Sequence of chain 1.G:
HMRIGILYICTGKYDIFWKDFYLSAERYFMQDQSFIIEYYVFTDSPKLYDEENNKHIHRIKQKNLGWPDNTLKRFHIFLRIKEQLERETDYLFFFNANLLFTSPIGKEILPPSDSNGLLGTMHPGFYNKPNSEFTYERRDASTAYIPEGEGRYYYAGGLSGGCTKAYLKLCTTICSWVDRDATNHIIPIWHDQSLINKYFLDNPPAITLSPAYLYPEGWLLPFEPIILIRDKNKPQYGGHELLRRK

Binding-site contacts:
Ligand atom PA contacts residue LYS233 of chain 1.G at 2.9 Å.
Ligand atom O2B contacts residue ARG245 of chain 1.G at 3.4 Å (salt-bridge).
Ligand atom O2 contacts residue THR12 of chain 1.G at 2.7 Å (h-bond).
Ligand atom O3' contacts residue GLY158 of chain 1.G at 3.0 Å.
Ligand atom PA contacts residue ARG245 of chain 1.G at 3.6 Å.
Ligand atom O3B contacts residue ALA98 of chain 1.G at 2.9 Å (h-bond).
Ligand atom O3' contacts residue GLY159 of chain 1.G at 3.0 Å (h-bond).
Ligand atom O1A contacts residue ARG245 of chain 1.G at 3.2 Å (salt-bridge).
Ligand atom O1B contacts residue LYS233 of chain 1.G at 3.4 Å (salt-bridge).
Ligand atom O3B contacts residue ASN97 of chain 1.G at 2.1 Å (h-bond).
Ligand atom O3' contacts residue ARG75 of chain 1.G at 3.3 Å (salt-bridge).
Ligand atom O1A contacts residue TYR15 of chain 1.G at 2.6 Å (h-bond).
Ligand atom C3B contacts residue ASN97 of chain 1.G at 2.9 Å.
Ligand atom C5 contacts residue TYR15 of chain 1.G at 3.5 Å (hydrophobic).
Ligand atom C1' contacts residue GLN194 of chain 1.G at 3.3 Å.
Ligand atom PB contacts residue LYS233 of chain 1.G at 3.4 Å.
Ligand atom O2A contacts residue TRP68 of chain 1.G at 3.4 Å.
Ligand atom O6' contacts residue GLN194 of chain 1.G at 3.6 Å.
Ligand atom N3 contacts residue THR12 of chain 1.G at 2.8 Å (h-bond).
Ligand atom O2' contacts residue ALA98 of chain 1.G at 3.2 Å.
Ligand atom O5' contacts residue GLN194 of chain 1.G at 3.0 Å (h-bond).
Ligand atom C2' contacts residue GLN194 of chain 1.G at 3.0 Å.
Ligand atom N3 contacts residue ASN71 of chain 1.G at 3.3 Å (h-bond).
Ligand atom O7' contacts residue ALA157 of chain 1.G at 3.2 Å.
Ligand atom O4' contacts residue GLN194 of chain 1.G at 3.0 Å (h-bond).
Ligand atom C4 contacts residue TYR15 of chain 1.G at 3.4 Å (hydrophobic).
Ligand atom O2 contacts residue ILE10 of chain 1.G at 3.4 Å.
Ligand atom O4' contacts residue ASP193 of chain 1.G at 3.5 Å.
Ligand atom O6' contacts residue TRP191 of chain 1.G at 3.2 Å.
Ligand atom O2 contacts residue CYS11 of chain 1.G at 3.4 Å.
Ligand atom O2A contacts residue ARG245 of chain 1.G at 3.3 Å (salt-bridge).
Ligand atom O2' contacts residue ILE10 of chain 1.G at 2.2 Å (h-bond).
Ligand atom O3A contacts residue LYS233 of chain 1.G at 2.2 Å (salt-bridge).
Ligand atom C2B contacts residue ILE10 of chain 1.G at 3.6 Å (hydrophobic).
Ligand atom C2 contacts residue THR12 of chain 1.G at 3.3 Å.
Ligand atom N3 contacts residue TYR15 of chain 1.G at 3.4 Å.
Ligand atom C2B contacts residue TYR15 of chain 1.G at 3.6 Å (hydrophobic).
Ligand atom O5B contacts residue LYS233 of chain 1.G at 3.5 Å (salt-bridge).
Ligand atom O7' contacts residue GLY159 of chain 1.G at 3.1 Å (h-bond).
Ligand atom O1A contacts residue LYS233 of chain 1.G at 2.7 Å (salt-bridge).

The protein below binds the small molecule below.
Small molecule (SMILES): CC(=O)N[C@H]1[C@@H](O[P](=O)(O)O[P](=O)(O)OC[C@H]2O[C@@H](n3ccc(=O)[nH]c3=O)[C@H](O)[C@@H]2O)O[C@H](CO)[C@H](O)[C@@H]1O